Sequence of chain 1.A:
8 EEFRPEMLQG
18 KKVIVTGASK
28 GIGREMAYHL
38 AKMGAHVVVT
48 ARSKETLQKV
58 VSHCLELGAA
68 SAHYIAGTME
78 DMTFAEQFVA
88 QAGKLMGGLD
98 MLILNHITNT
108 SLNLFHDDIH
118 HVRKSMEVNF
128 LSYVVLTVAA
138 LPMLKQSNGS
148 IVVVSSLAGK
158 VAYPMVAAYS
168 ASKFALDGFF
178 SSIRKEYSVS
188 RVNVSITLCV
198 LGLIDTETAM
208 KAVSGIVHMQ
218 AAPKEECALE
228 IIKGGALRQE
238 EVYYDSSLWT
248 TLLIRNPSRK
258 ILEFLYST

Binding-site contacts:
Ligand atom O contacts residue LEU154 of chain 1.A at 3.3 Å.
Ligand atom C3 contacts residue VAL163 of chain 1.A at 4.1 Å (hydrophobic).
Ligand atom N17 contacts residue NDP1 of chain 1.E at 3.1 Å.
Ligand atom N contacts residue ALA155 of chain 1.A at 3.9 Å.
Ligand atom C12 contacts residue THR107 of chain 1.A at 3.6 Å.
Ligand atom C6 contacts residue GLY199 of chain 1.A at 3.9 Å.
Ligand atom C13 contacts residue ALA206 of chain 1.A at 4.0 Å (hydrophobic).
Ligand atom C9 contacts residue NDP1 of chain 1.E at 3.4 Å.
Ligand atom C2 contacts residue ALA155 of chain 1.A at 3.8 Å (hydrophobic).
Ligand atom C10 contacts residue LEU109 of chain 1.A at 4.0 Å (hydrophobic).
Ligand atom S contacts residue NDP1 of chain 1.E at 4.0 Å.
Ligand atom C2 contacts residue NDP1 of chain 1.E at 4.1 Å.
Ligand atom C8 contacts residue TYR166 of chain 1.A at 3.6 Å (hydrophobic).
Ligand atom C12 contacts residue ALA209 of chain 1.A at 3.7 Å (hydrophobic).
Ligand atom C5 contacts residue TYR160 of chain 1.A at 3.7 Å (hydrophobic).
Ligand atom C12 contacts residue THR205 of chain 1.A at 4.1 Å.
Ligand atom C14 contacts residue ILE104 of chain 1.A at 3.3 Å (hydrophobic).
Ligand atom C3 contacts residue TYR160 of chain 1.A at 4.2 Å (hydrophobic).
Ligand atom N17 contacts residue TYR166 of chain 1.A at 2.6 Å (h-bond).
Ligand atom C4 contacts residue NDP1 of chain 1.E at 3.3 Å.
Ligand atom N contacts residue NDP1 of chain 1.E at 3.3 Å.
Ligand atom C9 contacts residue ILE104 of chain 1.A at 4.1 Å (hydrophobic).
Ligand atom C15 contacts residue TYR160 of chain 1.A at 3.6 Å (hydrophobic).
Ligand atom N contacts residue SER153 of chain 1.A at 3.4 Å.
Ligand atom O contacts residue ALA155 of chain 1.A at 2.8 Å (h-bond).
Ligand atom C4 contacts residue TYR166 of chain 1.A at 3.6 Å (hydrophobic).
Ligand atom C7 contacts residue NDP1 of chain 1.E at 3.7 Å.
Ligand atom C6 contacts residue LEU200 of chain 1.A at 3.7 Å (hydrophobic).
Ligand atom O contacts residue SER153 of chain 1.A at 4.0 Å.
Ligand atom O contacts residue TYR160 of chain 1.A at 4.2 Å.
Ligand atom C13 contacts residue THR205 of chain 1.A at 4.2 Å.
Ligand atom C7 contacts residue TYR166 of chain 1.A at 3.5 Å (hydrophobic).
Ligand atom N contacts residue TYR166 of chain 1.A at 3.6 Å.
Ligand atom C15 contacts residue VAL163 of chain 1.A at 3.9 Å (hydrophobic).
Ligand atom C9 contacts residue TYR166 of chain 1.A at 3.5 Å (hydrophobic).
Ligand atom C10 contacts residue THR107 of chain 1.A at 4.2 Å.
Ligand atom C11 contacts residue THR107 of chain 1.A at 3.2 Å.
Ligand atom C11 contacts residue ALA209 of chain 1.A at 4.3 Å (hydrophobic).
Ligand atom C15 contacts residue VAL214 of chain 1.A at 3.8 Å (hydrophobic).
Ligand atom C2 contacts residue SER153 of chain 1.A at 4.2 Å.

The protein below binds the small molecule below.
Small molecule (SMILES): CCC[C@]1(C)SC(NC2CCCCCCC2)=NC1=O